Sequence of chain 1.A:
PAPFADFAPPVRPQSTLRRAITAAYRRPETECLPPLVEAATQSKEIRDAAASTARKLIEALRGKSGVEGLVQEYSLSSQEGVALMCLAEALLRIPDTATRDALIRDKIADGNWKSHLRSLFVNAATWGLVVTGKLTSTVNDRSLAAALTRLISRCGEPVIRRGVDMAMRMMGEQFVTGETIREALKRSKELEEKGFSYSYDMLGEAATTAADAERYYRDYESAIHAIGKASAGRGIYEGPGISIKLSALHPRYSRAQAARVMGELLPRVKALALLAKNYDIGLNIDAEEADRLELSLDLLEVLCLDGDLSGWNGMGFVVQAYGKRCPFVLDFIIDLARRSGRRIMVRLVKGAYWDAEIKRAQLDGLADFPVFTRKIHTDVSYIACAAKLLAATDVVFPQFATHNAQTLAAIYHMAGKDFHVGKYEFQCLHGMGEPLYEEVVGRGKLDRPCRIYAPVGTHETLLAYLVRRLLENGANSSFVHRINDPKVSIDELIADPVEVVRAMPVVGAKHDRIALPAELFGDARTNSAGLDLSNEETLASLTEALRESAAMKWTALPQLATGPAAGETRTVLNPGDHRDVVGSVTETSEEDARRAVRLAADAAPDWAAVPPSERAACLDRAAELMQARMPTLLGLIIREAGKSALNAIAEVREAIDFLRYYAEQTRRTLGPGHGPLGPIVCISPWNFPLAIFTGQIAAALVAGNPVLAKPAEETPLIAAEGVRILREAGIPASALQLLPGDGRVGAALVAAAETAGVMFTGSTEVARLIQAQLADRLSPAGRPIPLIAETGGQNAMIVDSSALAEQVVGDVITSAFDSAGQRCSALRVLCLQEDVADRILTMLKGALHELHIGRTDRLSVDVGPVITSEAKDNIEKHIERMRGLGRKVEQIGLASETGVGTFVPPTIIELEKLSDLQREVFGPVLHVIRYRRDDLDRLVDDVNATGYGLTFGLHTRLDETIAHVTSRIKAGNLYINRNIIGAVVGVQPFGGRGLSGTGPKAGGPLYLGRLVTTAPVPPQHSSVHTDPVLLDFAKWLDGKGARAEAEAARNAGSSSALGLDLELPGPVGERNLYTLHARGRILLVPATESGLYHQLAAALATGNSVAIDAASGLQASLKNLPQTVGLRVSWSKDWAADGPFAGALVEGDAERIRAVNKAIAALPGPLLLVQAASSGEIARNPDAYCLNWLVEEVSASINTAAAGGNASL

The protein below binds the small molecule below.
Small molecule (SMILES): O=C(O)[C@@H]1CCCN1

Binding-site contacts:
Ligand atom CB contacts residue CYS846 of chain 1.A at 3.8 Å (hydrophobic).
Ligand atom C contacts residue GLY1004 of chain 1.A at 3.3 Å.
Ligand atom O contacts residue ARG845 of chain 1.A at 2.9 Å (salt-bridge).
Ligand atom CA contacts residue GLU676 of chain 1.A at 4.2 Å.
Ligand atom C contacts residue ARG845 of chain 1.A at 3.8 Å.
Ligand atom CG contacts residue PHE710 of chain 1.A at 4.4 Å (hydrophobic).
Ligand atom OXT contacts residue PHE1012 of chain 1.A at 3.8 Å.
Ligand atom CA contacts residue PHE710 of chain 1.A at 4.0 Å (hydrophobic).
Ligand atom O contacts residue SER847 of chain 1.A at 2.7 Å (h-bond).
Ligand atom O contacts residue ILE1003 of chain 1.A at 3.8 Å.
Ligand atom OXT contacts residue ALA1005 of chain 1.A at 2.9 Å (h-bond).
Ligand atom CG contacts residue ILE714 of chain 1.A at 3.8 Å (hydrophobic).
Ligand atom OXT contacts residue SER847 of chain 1.A at 3.6 Å.
Ligand atom C contacts residue ALA1005 of chain 1.A at 3.6 Å (hydrophobic).
Ligand atom C contacts residue SER847 of chain 1.A at 3.3 Å.
Ligand atom CD contacts residue GLU676 of chain 1.A at 3.7 Å.
Ligand atom CB contacts residue SER847 of chain 1.A at 4.1 Å.
Ligand atom OXT contacts residue ILE1003 of chain 1.A at 4.1 Å.
Ligand atom N contacts residue GLU676 of chain 1.A at 3.2 Å (salt-bridge).
Ligand atom OXT contacts residue GLY1004 of chain 1.A at 3.2 Å (h-bond).
Ligand atom O contacts residue ALA1005 of chain 1.A at 4.1 Å.
Ligand atom C contacts residue ILE1003 of chain 1.A at 4.3 Å (hydrophobic).
Ligand atom CA contacts residue ARG845 of chain 1.A at 4.1 Å.
Ligand atom CA contacts residue SER847 of chain 1.A at 4.3 Å.
Ligand atom N contacts residue ALA1005 of chain 1.A at 4.3 Å.
Ligand atom O contacts residue GLY1004 of chain 1.A at 2.8 Å (h-bond).
Ligand atom CB contacts residue PHE710 of chain 1.A at 3.7 Å (hydrophobic).
Ligand atom CD contacts residue PHE1012 of chain 1.A at 3.5 Å (hydrophobic).
Ligand atom N contacts residue PHE1012 of chain 1.A at 4.5 Å.
Ligand atom CG contacts residue PHE1012 of chain 1.A at 4.1 Å (hydrophobic).
Ligand atom CG contacts residue CYS846 of chain 1.A at 3.8 Å (hydrophobic).